Sequence of chain 1.C:
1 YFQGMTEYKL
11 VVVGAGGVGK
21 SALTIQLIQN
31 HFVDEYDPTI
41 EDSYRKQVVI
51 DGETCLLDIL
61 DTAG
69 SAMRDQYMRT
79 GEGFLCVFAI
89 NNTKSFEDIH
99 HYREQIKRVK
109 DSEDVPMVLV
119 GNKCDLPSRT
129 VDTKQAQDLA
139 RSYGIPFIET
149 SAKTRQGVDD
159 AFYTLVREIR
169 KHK

Binding-site contacts:
Ligand atom O6 contacts residue ASN120 of chain 1.C at 3.4 Å (h-bond).
Ligand atom O3G contacts residue PRO38 of chain 1.C at 3.6 Å.
Ligand atom O4' contacts residue LYS121 of chain 1.C at 3.4 Å (salt-bridge).
Ligand atom N3B contacts residue GLY17 of chain 1.C at 3.1 Å (h-bond).
Ligand atom O1A contacts residue ALA22 of chain 1.C at 2.8 Å (h-bond).
Ligand atom O6 contacts residue LYS121 of chain 1.C at 3.4 Å.
Ligand atom O3' contacts residue ASP34 of chain 1.C at 2.5 Å (salt-bridge).
Ligand atom O1G contacts residue THR39 of chain 1.C at 2.7 Å (h-bond).
Ligand atom O2B contacts residue GLY17 of chain 1.C at 3.4 Å (h-bond).
Ligand atom O2' contacts residue ASP34 of chain 1.C at 3.0 Å (salt-bridge).
Ligand atom PB contacts residue MG1 of chain 1.M at 3.0 Å.
Ligand atom O2G contacts residue GLY64 of chain 1.C at 2.8 Å (h-bond).
Ligand atom O2B contacts residue GLY19 of chain 1.C at 3.0 Å (h-bond).
Ligand atom PB contacts residue LYS20 of chain 1.C at 3.6 Å.
Ligand atom N1 contacts residue ASP123 of chain 1.C at 2.8 Å (salt-bridge).
Ligand atom C2' contacts residue VAL33 of chain 1.C at 3.5 Å (hydrophobic).
Ligand atom O1B contacts residue LYS20 of chain 1.C at 3.5 Å (salt-bridge).
Ligand atom C6 contacts residue ASP123 of chain 1.C at 3.6 Å.
Ligand atom O1B contacts residue MG1 of chain 1.M at 1.8 Å.
Ligand atom O1A contacts residue GLY19 of chain 1.C at 3.4 Å.
Ligand atom PG contacts residue MG1 of chain 1.M at 3.3 Å.
Ligand atom O2B contacts residue VAL18 of chain 1.C at 3.3 Å (h-bond).
Ligand atom O2G contacts residue GLY16 of chain 1.C at 3.6 Å.
Ligand atom O2B contacts residue LYS20 of chain 1.C at 3.0 Å (salt-bridge).
Ligand atom N7 contacts residue ASN120 of chain 1.C at 3.0 Å (h-bond).
Ligand atom O6 contacts residue ASP123 of chain 1.C at 3.4 Å (salt-bridge).
Ligand atom N3B contacts residue MG1 of chain 1.M at 3.3 Å.
Ligand atom O1B contacts residue SER21 of chain 1.C at 2.9 Å (h-bond).
Ligand atom C8 contacts residue ALA22 of chain 1.C at 3.6 Å (hydrophobic).
Ligand atom N2 contacts residue LEU124 of chain 1.C at 3.6 Å.
Ligand atom O6 contacts residue SER149 of chain 1.C at 3.4 Å.
Ligand atom N2 contacts residue ASP123 of chain 1.C at 2.8 Å (salt-bridge).
Ligand atom O2G contacts residue LYS20 of chain 1.C at 2.5 Å (salt-bridge).
Ligand atom C3' contacts residue ASP34 of chain 1.C at 3.5 Å.
Ligand atom O1A contacts residue SER21 of chain 1.C at 3.2 Å (h-bond).
Ligand atom O3A contacts residue GLY19 of chain 1.C at 3.4 Å (h-bond).
Ligand atom O1G contacts residue MG1 of chain 1.M at 2.3 Å.
Ligand atom O6 contacts residue ALA150 of chain 1.C at 2.8 Å (h-bond).
Ligand atom O2' contacts residue VAL33 of chain 1.C at 2.7 Å (h-bond).
Ligand atom O2' contacts residue PHE32 of chain 1.C at 3.4 Å.

This small molecule binds to this protein.
Small molecule (SMILES): Nc1nc2c(ncn2[C@@H]2O[C@H](CO[P](=O)(O)O[P](=O)(O)NP(=O)(O)O)[C@@H](O)[C@H]2O)c(=O)[nH]1